Sequence of chain 13.A:
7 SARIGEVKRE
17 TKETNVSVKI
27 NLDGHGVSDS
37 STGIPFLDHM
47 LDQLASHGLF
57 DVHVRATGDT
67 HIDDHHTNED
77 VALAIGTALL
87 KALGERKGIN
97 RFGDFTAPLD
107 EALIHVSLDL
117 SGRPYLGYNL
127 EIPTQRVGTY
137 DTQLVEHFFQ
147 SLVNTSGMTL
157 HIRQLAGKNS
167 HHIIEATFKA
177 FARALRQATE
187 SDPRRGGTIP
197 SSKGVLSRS

Binding-site contacts:
Ligand atom O12 contacts residue ARG119 of chain 13.A at 2.8 Å (salt-bridge).
Ligand atom N4 contacts residue MN1 of chain 13.B at 2.2 Å.
Ligand atom C5 contacts residue HIS71 of chain 1.A at 3.2 Å.
Ligand atom C5 contacts residue HIS72 of chain 1.A at 3.8 Å.
Ligand atom C5 contacts residue MN1 of chain 13.C at 3.3 Å.
Ligand atom O10 contacts residue ARG97 of chain 13.A at 2.8 Å (salt-bridge).
Ligand atom O10 contacts residue SER197 of chain 13.A at 2.6 Å (h-bond).
Ligand atom N1 contacts residue HIS167 of chain 23.A at 3.3 Å (h-bond).
Ligand atom O11 contacts residue LYS175 of chain 23.A at 2.7 Å (salt-bridge).
Ligand atom C8 contacts residue GLU19 of chain 1.A at 3.6 Å.
Ligand atom N2 contacts residue HIS72 of chain 1.A at 3.7 Å.
Ligand atom C6 contacts residue MN1 of chain 13.C at 3.7 Å.
Ligand atom C5 contacts residue MN1 of chain 13.B at 3.3 Å.
Ligand atom O13 contacts residue MN1 of chain 13.C at 2.3 Å.
Ligand atom O12 contacts residue LYS199 of chain 13.A at 2.7 Å (salt-bridge).
Ligand atom C7 contacts residue MN1 of chain 13.C at 3.3 Å.
Ligand atom N4 contacts residue HIS71 of chain 1.A at 3.0 Å (h-bond).
Ligand atom N1 contacts residue GLU171 of chain 23.A at 3.3 Å (salt-bridge).
Ligand atom C8 contacts residue SER198 of chain 13.A at 3.8 Å.
Ligand atom C6 contacts residue GLU19 of chain 1.A at 3.5 Å.
Ligand atom O11 contacts residue ARG119 of chain 13.A at 3.0 Å (salt-bridge).
Ligand atom C3 contacts residue MN1 of chain 13.B at 3.2 Å.
Ligand atom N2 contacts residue MN1 of chain 13.C at 3.4 Å.
Ligand atom C7 contacts residue GLU171 of chain 23.A at 3.1 Å.
Ligand atom P9 contacts residue ARG97 of chain 13.A at 3.7 Å.
Ligand atom C3 contacts residue GLU75 of chain 1.A at 3.2 Å.
Ligand atom C7 contacts residue GLU19 of chain 1.A at 3.5 Å.
Ligand atom C5 contacts residue HIS168 of chain 23.A at 3.8 Å.
Ligand atom N1 contacts residue HIS72 of chain 1.A at 3.1 Å (h-bond).
Ligand atom O13 contacts residue HIS45 of chain 23.A at 3.1 Å (h-bond).
Ligand atom N4 contacts residue HIS168 of chain 23.A at 3.4 Å (h-bond).
Ligand atom N1 contacts residue MN1 of chain 13.C at 2.3 Å.
Ligand atom C5 contacts residue HIS167 of chain 23.A at 3.4 Å.
Ligand atom O11 contacts residue ARG97 of chain 13.A at 2.9 Å (salt-bridge).
Ligand atom P9 contacts residue SER197 of chain 13.A at 3.7 Å.
Ligand atom C8 contacts residue GLU171 of chain 23.A at 3.6 Å.
Ligand atom O13 contacts residue HIS72 of chain 1.A at 3.2 Å (h-bond).
Ligand atom O13 contacts residue GLU19 of chain 1.A at 2.8 Å (salt-bridge).
Ligand atom O13 contacts residue GLU171 of chain 23.A at 3.2 Å (salt-bridge).
Ligand atom N4 contacts residue GLU75 of chain 1.A at 3.0 Å (salt-bridge).

The small molecule below binds the protein below.
Small molecule (SMILES): O=P(O)(O)C[C@H](O)Cn1cncn1

Sequence of chain 1.A:
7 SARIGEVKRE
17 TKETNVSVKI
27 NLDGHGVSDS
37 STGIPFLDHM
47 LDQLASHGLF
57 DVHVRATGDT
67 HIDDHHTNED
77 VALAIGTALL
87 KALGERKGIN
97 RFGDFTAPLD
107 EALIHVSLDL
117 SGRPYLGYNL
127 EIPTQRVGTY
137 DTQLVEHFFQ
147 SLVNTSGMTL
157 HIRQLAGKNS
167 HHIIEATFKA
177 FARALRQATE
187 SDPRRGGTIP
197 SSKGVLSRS

Sequence of chain 23.A:
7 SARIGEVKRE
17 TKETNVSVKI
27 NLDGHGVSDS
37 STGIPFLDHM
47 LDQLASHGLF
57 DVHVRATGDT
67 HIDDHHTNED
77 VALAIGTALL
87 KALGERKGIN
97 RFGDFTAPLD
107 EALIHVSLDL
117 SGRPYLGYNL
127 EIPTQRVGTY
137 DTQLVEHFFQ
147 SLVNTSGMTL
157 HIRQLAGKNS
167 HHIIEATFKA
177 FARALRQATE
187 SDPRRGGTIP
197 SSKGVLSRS